Binding-site contacts:
Ligand atom C30 contacts residue PRO45 of chain 1.A at 3.5 Å (hydrophobic).
Ligand atom C23 contacts residue TRP40 of chain 1.A at 3.5 Å (hydrophobic).
Ligand atom C18 contacts residue ILE105 of chain 1.A at 3.7 Å (hydrophobic).
Ligand atom O28 contacts residue ASP47 of chain 1.A at 3.5 Å.
Ligand atom C16 contacts residue ILE105 of chain 1.A at 3.8 Å (hydrophobic).
Ligand atom C10 contacts residue EDO1 of chain 1.C at 3.6 Å.
Ligand atom C23 contacts residue LEU51 of chain 1.A at 3.5 Å (hydrophobic).
Ligand atom C24 contacts residue LEU51 of chain 1.A at 3.7 Å (hydrophobic).
Ligand atom C33 contacts residue PRO41 of chain 1.A at 3.8 Å (hydrophobic).
Ligand atom C11 contacts residue ASN99 of chain 1.A at 3.7 Å.
Ligand atom O27 contacts residue ASP47 of chain 1.A at 2.9 Å (salt-bridge).
Ligand atom C13 contacts residue ASN99 of chain 1.A at 3.8 Å.
Ligand atom C33 contacts residue LEU51 of chain 1.A at 3.8 Å (hydrophobic).
Ligand atom C04 contacts residue LEU51 of chain 1.A at 3.5 Å (hydrophobic).
Ligand atom C24 contacts residue TRP40 of chain 1.A at 3.8 Å (hydrophobic).
Ligand atom C31 contacts residue TRP40 of chain 1.A at 3.8 Å (hydrophobic).
Ligand atom C32 contacts residue GLN44 of chain 1.A at 3.8 Å.
Ligand atom C31 contacts residue PRO41 of chain 1.A at 3.8 Å (hydrophobic).
Ligand atom C16 contacts residue VAL46 of chain 1.A at 3.7 Å (hydrophobic).
Ligand atom N14 contacts residue ASN99 of chain 1.A at 3.0 Å (h-bond).
Ligand atom C10 contacts residue ASN99 of chain 1.A at 3.5 Å.
Ligand atom C11 contacts residue EDO1 of chain 1.C at 3.8 Å.
Ligand atom F37 contacts residue LEU51 of chain 1.A at 3.3 Å.
Ligand atom N12 contacts residue ASN99 of chain 1.A at 2.9 Å (h-bond).
Ligand atom C30 contacts residue GLN44 of chain 1.A at 3.8 Å.
Ligand atom N19 contacts residue PRO41 of chain 1.A at 3.2 Å (h-bond).
Ligand atom C13 contacts residue ILE105 of chain 1.A at 3.8 Å (hydrophobic).
Ligand atom C10 contacts residue LEU53 of chain 1.A at 3.7 Å (hydrophobic).
Ligand atom N14 contacts residue ILE105 of chain 1.A at 3.8 Å.
Ligand atom C20 contacts residue PRO41 of chain 1.A at 3.6 Å (hydrophobic).
Ligand atom C17 contacts residue VAL46 of chain 1.A at 3.6 Å (hydrophobic).
Ligand atom C09 contacts residue EDO1 of chain 1.C at 3.8 Å.
Ligand atom C17 contacts residue PHE42 of chain 1.A at 3.6 Å (hydrophobic).
Ligand atom C15 contacts residue ASN99 of chain 1.A at 3.7 Å.
Ligand atom C11 contacts residue LEU53 of chain 1.A at 3.8 Å (hydrophobic).
Ligand atom C17 contacts residue PRO41 of chain 1.A at 3.5 Å (hydrophobic).
Ligand atom O28 contacts residue LYS50 of chain 1.A at 3.0 Å (salt-bridge).
Ligand atom C03 contacts residue LEU51 of chain 1.A at 3.5 Å (hydrophobic).
Ligand atom O27 contacts residue VAL46 of chain 1.A at 3.6 Å.
Ligand atom O27 contacts residue LEU51 of chain 1.A at 3.8 Å.

Sequence of chain 1.A:
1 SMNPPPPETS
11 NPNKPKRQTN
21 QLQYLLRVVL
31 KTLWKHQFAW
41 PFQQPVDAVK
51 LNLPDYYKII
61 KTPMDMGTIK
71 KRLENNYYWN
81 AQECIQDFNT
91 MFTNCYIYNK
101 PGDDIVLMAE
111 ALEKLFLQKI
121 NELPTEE

This protein binds this small molecule.
Small molecule (SMILES): Cc1cnc(Nc2ccc(N3CCN(C)CC3)c(F)c2)nc1Nc1cccc(NS(=O)(=O)C(C)(C)C)c1